Sequence of chain 3.C:
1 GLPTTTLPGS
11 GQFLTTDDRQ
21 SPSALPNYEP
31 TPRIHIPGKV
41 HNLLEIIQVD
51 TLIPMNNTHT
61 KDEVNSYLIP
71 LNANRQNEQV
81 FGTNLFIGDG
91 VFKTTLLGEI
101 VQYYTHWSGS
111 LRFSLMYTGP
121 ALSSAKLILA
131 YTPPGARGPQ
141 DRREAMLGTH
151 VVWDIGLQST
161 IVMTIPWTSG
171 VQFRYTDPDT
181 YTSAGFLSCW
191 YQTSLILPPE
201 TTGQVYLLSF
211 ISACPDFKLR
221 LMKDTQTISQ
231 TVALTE

Sequence of chain 3.A:
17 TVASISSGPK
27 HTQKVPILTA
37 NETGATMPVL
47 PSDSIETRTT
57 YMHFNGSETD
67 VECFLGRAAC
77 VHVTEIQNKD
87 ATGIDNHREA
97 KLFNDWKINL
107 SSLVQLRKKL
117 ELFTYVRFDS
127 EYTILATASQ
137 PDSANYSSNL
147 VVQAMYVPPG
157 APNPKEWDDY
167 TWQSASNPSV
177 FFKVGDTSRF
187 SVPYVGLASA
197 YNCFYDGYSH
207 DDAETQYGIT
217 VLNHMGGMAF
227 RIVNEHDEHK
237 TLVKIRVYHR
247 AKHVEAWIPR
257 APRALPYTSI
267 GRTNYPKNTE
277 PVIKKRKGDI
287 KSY

The small molecule below binds the protein below.
Small molecule (SMILES): Cc1cc(CCCCCCCOc2ccc(C3=N[C@@H](C)CO3)cc2)on1

Binding-site contacts:
Ligand atom C4 contacts residue TYR152 of chain 3.A at 3.9 Å (hydrophobic).
Ligand atom C6C contacts residue MET221 of chain 3.A at 3.7 Å (hydrophobic).
Ligand atom C2B contacts residue MET221 of chain 3.A at 3.5 Å (hydrophobic).
Ligand atom C31 contacts residue VAL176 of chain 3.A at 3.3 Å (hydrophobic).
Ligand atom C2C contacts residue VAL188 of chain 3.A at 3.2 Å (hydrophobic).
Ligand atom C31 contacts residue SER175 of chain 3.A at 3.6 Å.
Ligand atom C5B contacts residue TYR197 of chain 3.A at 3.7 Å (hydrophobic).
Ligand atom O1 contacts residue VAL188 of chain 3.A at 3.8 Å.
Ligand atom C4 contacts residue MET224 of chain 3.A at 3.8 Å (hydrophobic).
Ligand atom C5C contacts residue TYR128 of chain 3.A at 3.5 Å (hydrophobic).
Ligand atom N2 contacts residue PHE186 of chain 3.A at 3.7 Å.
Ligand atom C1B contacts residue MET221 of chain 3.A at 3.8 Å (hydrophobic).
Ligand atom O1B contacts residue MET221 of chain 3.A at 3.4 Å.
Ligand atom C31 contacts residue PRO174 of chain 3.A at 3.4 Å (hydrophobic).
Ligand atom C5 contacts residue TYR152 of chain 3.A at 3.8 Å (hydrophobic).
Ligand atom O1B contacts residue TYR128 of chain 3.A at 3.9 Å.
Ligand atom C3B contacts residue MET221 of chain 3.A at 3.8 Å (hydrophobic).
Ligand atom O1 contacts residue PHE186 of chain 3.A at 3.5 Å.
Ligand atom C6C contacts residue VAL191 of chain 3.A at 3.2 Å (hydrophobic).
Ligand atom C3 contacts residue PRO174 of chain 3.A at 3.8 Å (hydrophobic).
Ligand atom C6B contacts residue LEU106 of chain 3.A at 3.9 Å (hydrophobic).
Ligand atom N3A contacts residue ASN219 of chain 3.A at 3.0 Å (h-bond).
Ligand atom CM1 contacts residue SER107 of chain 3.A at 3.9 Å.
Ligand atom C3C contacts residue VAL188 of chain 3.A at 3.3 Å (hydrophobic).
Ligand atom O1 contacts residue TYR152 of chain 3.A at 3.9 Å.
Ligand atom C3C contacts residue TYR128 of chain 3.A at 3.9 Å (hydrophobic).
Ligand atom C6B contacts residue TYR197 of chain 3.A at 3.6 Å (hydrophobic).
Ligand atom C7C contacts residue TYR128 of chain 3.A at 3.6 Å (hydrophobic).
Ligand atom C5 contacts residue PHE186 of chain 3.A at 3.5 Å (hydrophobic).
Ligand atom C5B contacts residue LEU106 of chain 3.A at 3.5 Å (hydrophobic).
Ligand atom C4 contacts residue PHE186 of chain 3.A at 3.6 Å (hydrophobic).
Ligand atom C31 contacts residue ALA150 of chain 3.A at 3.5 Å (hydrophobic).
Ligand atom C5C contacts residue ILE104 of chain 3.A at 3.8 Å (hydrophobic).
Ligand atom C3 contacts residue PHE186 of chain 3.A at 3.8 Å (hydrophobic).
Ligand atom C4B contacts residue LEU106 of chain 3.A at 3.7 Å (hydrophobic).
Ligand atom N2 contacts residue ALA24 of chain 3.C at 3.4 Å.
Ligand atom C7C contacts residue TYR197 of chain 3.A at 3.8 Å (hydrophobic).
Ligand atom O1 contacts residue ALA24 of chain 3.C at 3.6 Å.
Ligand atom C4A contacts residue ASN219 of chain 3.A at 3.5 Å.
Ligand atom C4C contacts residue TYR152 of chain 3.A at 3.8 Å (hydrophobic).